Sequence of chain 58.A:
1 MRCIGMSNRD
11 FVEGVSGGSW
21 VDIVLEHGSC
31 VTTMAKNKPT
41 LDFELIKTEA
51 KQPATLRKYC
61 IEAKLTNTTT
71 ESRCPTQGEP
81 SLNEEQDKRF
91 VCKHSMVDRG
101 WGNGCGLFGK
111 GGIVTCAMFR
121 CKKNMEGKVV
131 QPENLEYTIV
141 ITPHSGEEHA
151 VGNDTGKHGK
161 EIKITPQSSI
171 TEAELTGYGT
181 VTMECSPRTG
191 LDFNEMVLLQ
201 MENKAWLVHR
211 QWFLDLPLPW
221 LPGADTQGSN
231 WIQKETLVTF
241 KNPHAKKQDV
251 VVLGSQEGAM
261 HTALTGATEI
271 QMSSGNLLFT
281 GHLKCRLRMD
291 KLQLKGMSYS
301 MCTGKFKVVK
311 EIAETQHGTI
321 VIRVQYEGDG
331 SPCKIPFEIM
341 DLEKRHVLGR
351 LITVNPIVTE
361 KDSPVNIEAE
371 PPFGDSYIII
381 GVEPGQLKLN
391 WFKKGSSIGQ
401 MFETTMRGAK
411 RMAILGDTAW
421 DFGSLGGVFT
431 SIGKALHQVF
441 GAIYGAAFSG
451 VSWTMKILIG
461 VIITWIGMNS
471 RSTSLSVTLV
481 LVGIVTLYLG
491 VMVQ

A protein and the small-molecule ligand that binds it are described below.
Small molecule (SMILES): CC(=O)N[C@@H]1[C@@H](O)[C@H](O)[C@@H](CO)O[C@H]1O

Binding-site contacts:
Ligand atom C2 contacts residue ASN67 of chain 58.A at 2.5 Å.
Ligand atom C3 contacts residue ASN67 of chain 58.A at 3.8 Å.
Ligand atom O7 contacts residue MET118 of chain 58.A at 3.5 Å.
Ligand atom C8 contacts residue PHE90 of chain 58.A at 4.0 Å (hydrophobic).
Ligand atom N2 contacts residue ASN67 of chain 58.A at 2.9 Å (h-bond).
Ligand atom C7 contacts residue MET118 of chain 58.A at 4.0 Å (hydrophobic).
Ligand atom C7 contacts residue ASN67 of chain 58.A at 3.2 Å.
Ligand atom C1 contacts residue ASN67 of chain 58.A at 1.4 Å.
Ligand atom C4 contacts residue ASN67 of chain 58.A at 4.2 Å.
Ligand atom O5 contacts residue ASN67 of chain 58.A at 2.4 Å (h-bond).
Ligand atom O7 contacts residue ASN67 of chain 58.A at 3.0 Å (h-bond).
Ligand atom C8 contacts residue MET118 of chain 58.A at 3.8 Å (hydrophobic).
Ligand atom C5 contacts residue ASN67 of chain 58.A at 3.7 Å.
Ligand atom C8 contacts residue ASN67 of chain 58.A at 4.0 Å.